Sequence of chain 12.C:
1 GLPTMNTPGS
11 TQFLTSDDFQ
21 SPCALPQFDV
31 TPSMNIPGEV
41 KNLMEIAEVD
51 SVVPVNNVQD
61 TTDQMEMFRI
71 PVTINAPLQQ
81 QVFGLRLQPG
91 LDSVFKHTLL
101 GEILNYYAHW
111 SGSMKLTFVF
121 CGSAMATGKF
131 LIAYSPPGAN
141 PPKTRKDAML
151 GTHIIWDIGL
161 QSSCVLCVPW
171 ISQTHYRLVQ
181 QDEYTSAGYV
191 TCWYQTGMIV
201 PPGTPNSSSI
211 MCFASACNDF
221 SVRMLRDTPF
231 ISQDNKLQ

Sequence of chain 11.C:
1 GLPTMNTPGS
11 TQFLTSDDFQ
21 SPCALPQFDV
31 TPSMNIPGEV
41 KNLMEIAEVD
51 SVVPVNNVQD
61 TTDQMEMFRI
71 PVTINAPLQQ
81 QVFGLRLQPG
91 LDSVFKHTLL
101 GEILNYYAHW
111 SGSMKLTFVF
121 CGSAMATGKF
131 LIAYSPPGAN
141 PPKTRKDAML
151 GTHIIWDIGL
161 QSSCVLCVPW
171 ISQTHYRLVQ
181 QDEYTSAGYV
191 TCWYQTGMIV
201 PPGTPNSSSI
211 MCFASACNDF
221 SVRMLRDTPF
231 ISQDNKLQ

The small molecule below binds the protein below.
Small molecule (SMILES): Cc1cc(CCCCCCCOc2ccc(C3=NCCO3)cc2)on1

Binding-site contacts:
Ligand atom C4A contacts residue ALA24 of chain 11.C at 4.0 Å (hydrophobic).
Ligand atom C5B contacts residue ILE183 of chain 11.A at 3.7 Å (hydrophobic).
Ligand atom C31 contacts residue ASN214 of chain 11.A at 3.3 Å.
Ligand atom C5B contacts residue TYR146 of chain 11.A at 3.4 Å (hydrophobic).
Ligand atom C2B contacts residue ILE219 of chain 11.A at 3.8 Å (hydrophobic).
Ligand atom O1 contacts residue W711 of chain 11.F at 3.7 Å.
Ligand atom C4A contacts residue ILE170 of chain 11.A at 3.9 Å (hydrophobic).
Ligand atom C4B contacts residue ILE183 of chain 11.A at 4.0 Å (hydrophobic).
Ligand atom O1B contacts residue ILE95 of chain 11.A at 3.6 Å.
Ligand atom C5A contacts residue PRO168 of chain 11.A at 4.0 Å (hydrophobic).
Ligand atom C2A contacts residue MET181 of chain 11.A at 3.7 Å (hydrophobic).
Ligand atom C1C contacts residue THR97 of chain 11.A at 3.9 Å.
Ligand atom C6B contacts residue ILE183 of chain 11.A at 3.6 Å (hydrophobic).
Ligand atom C4C contacts residue MET117 of chain 11.A at 3.9 Å (hydrophobic).
Ligand atom C6B contacts residue TYR146 of chain 11.A at 3.8 Å (hydrophobic).
Ligand atom O1 contacts residue THR97 of chain 11.A at 3.4 Å (h-bond).
Ligand atom C4A contacts residue MET181 of chain 11.A at 3.6 Å (hydrophobic).
Ligand atom C6C contacts residue ILE186 of chain 11.A at 3.9 Å (hydrophobic).
Ligand atom N2 contacts residue W711 of chain 11.F at 2.9 Å.
Ligand atom C4B contacts residue TYR146 of chain 11.A at 3.7 Å (hydrophobic).
Ligand atom C4A contacts residue LEU14 of chain 12.C at 4.0 Å (hydrophobic).
Ligand atom C2A contacts residue TYR146 of chain 11.A at 3.7 Å (hydrophobic).
Ligand atom C1C contacts residue PHE115 of chain 11.A at 3.9 Å (hydrophobic).
Ligand atom C3B contacts residue ILE219 of chain 11.A at 3.8 Å (hydrophobic).
Ligand atom C3 contacts residue W711 of chain 11.F at 3.3 Å.
Ligand atom C2C contacts residue LEU216 of chain 11.A at 3.7 Å (hydrophobic).
Ligand atom N3A contacts residue MET181 of chain 11.A at 3.3 Å.
Ligand atom C1B contacts residue ILE183 of chain 11.A at 4.0 Å (hydrophobic).
Ligand atom C4 contacts residue TYR192 of chain 11.A at 3.5 Å (hydrophobic).
Ligand atom C5A contacts residue ILE144 of chain 11.A at 3.7 Å (hydrophobic).
Ligand atom C31 contacts residue W711 of chain 11.F at 3.0 Å.
Ligand atom N3A contacts residue ALA24 of chain 11.C at 3.8 Å.
Ligand atom N3A contacts residue TYR146 of chain 11.A at 4.0 Å.
Ligand atom C31 contacts residue LEU216 of chain 11.A at 3.4 Å (hydrophobic).
Ligand atom O1A contacts residue PHE121 of chain 11.A at 4.0 Å.
Ligand atom C3C contacts residue LEU216 of chain 11.A at 3.7 Å (hydrophobic).
Ligand atom C3C contacts residue TYR192 of chain 11.A at 4.0 Å (hydrophobic).
Ligand atom C2C contacts residue THR97 of chain 11.A at 3.9 Å.
Ligand atom N2 contacts residue THR97 of chain 11.A at 3.7 Å.
Ligand atom C5A contacts residue ILE170 of chain 11.A at 3.8 Å (hydrophobic).

Sequence of chain 11.A:
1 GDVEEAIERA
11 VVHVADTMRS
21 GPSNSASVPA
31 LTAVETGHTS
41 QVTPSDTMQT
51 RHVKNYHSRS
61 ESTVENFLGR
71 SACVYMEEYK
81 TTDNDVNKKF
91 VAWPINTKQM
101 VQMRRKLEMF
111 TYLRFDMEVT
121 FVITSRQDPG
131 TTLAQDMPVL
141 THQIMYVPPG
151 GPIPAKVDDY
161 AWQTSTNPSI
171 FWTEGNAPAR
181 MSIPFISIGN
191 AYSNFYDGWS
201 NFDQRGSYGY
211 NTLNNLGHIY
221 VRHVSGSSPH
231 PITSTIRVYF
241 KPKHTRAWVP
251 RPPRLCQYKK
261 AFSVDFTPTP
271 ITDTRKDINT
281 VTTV